Binding-site contacts:
Ligand atom C1 contacts residue ASN73 of chain 1.A at 1.4 Å.
Ligand atom O5 contacts residue ILE76 of chain 1.A at 4.3 Å.
Ligand atom C8 contacts residue PRO362 of chain 1.A at 3.8 Å (hydrophobic).
Ligand atom N2 contacts residue ASN73 of chain 1.A at 2.9 Å (h-bond).
Ligand atom C8 contacts residue ASN73 of chain 1.A at 4.5 Å.
Ligand atom O5 contacts residue ASN73 of chain 1.A at 2.4 Å (h-bond).
Ligand atom O5 contacts residue THR75 of chain 1.A at 4.3 Å.
Ligand atom C5 contacts residue ASN73 of chain 1.A at 3.7 Å.
Ligand atom C7 contacts residue ASN73 of chain 1.A at 3.4 Å.
Ligand atom C4 contacts residue ASN73 of chain 1.A at 4.3 Å.
Ligand atom C2 contacts residue ASN73 of chain 1.A at 2.5 Å.
Ligand atom C1 contacts residue THR75 of chain 1.A at 4.1 Å.
Ligand atom C5 contacts residue THR75 of chain 1.A at 4.0 Å.
Ligand atom C3 contacts residue ASN73 of chain 1.A at 3.8 Å.
Ligand atom O7 contacts residue THR75 of chain 1.A at 4.3 Å.
Ligand atom O6 contacts residue ILE76 of chain 1.A at 4.5 Å.
Ligand atom O7 contacts residue ASN73 of chain 1.A at 3.7 Å.

The protein below binds the small molecule below.
Small molecule (SMILES): CC(=O)N[C@H]1[C@H](O[C@H]2[C@H](O)[C@@H](NC(C)=O)CO[C@@H]2CO)O[C@H](CO)[C@@H](O[C@@H]2O[C@H](CO)[C@@H](O)[C@H](O)[C@@H]2O)[C@@H]1O

Sequence of chain 1.A:
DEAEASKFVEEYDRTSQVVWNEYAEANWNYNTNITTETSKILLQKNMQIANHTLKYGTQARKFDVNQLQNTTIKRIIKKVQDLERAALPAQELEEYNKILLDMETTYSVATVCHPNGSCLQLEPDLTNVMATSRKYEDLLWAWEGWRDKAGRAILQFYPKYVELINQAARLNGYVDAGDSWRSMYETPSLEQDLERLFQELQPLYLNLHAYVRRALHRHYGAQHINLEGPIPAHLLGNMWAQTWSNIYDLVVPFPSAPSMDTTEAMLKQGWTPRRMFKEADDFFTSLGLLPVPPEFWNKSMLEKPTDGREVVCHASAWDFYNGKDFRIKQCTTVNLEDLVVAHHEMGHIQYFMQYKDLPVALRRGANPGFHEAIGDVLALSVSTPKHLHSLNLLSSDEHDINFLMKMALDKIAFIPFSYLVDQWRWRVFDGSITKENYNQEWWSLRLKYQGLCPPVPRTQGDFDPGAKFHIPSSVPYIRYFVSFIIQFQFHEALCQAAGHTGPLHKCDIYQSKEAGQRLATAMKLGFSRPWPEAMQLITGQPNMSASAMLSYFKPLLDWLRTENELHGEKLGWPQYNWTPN